Binding-site contacts:
Ligand atom O7 contacts residue ASN264 of chain 1.E at 4.5 Å.
Ligand atom C4 contacts residue ASN448 of chain 1.E at 4.3 Å.
Ligand atom C1 contacts residue SER293 of chain 1.E at 3.8 Å.
Ligand atom C1 contacts residue ASN448 of chain 1.E at 1.5 Å.
Ligand atom C8 contacts residue NAG1 of chain 1.P at 3.2 Å.
Ligand atom C5 contacts residue SER293 of chain 1.E at 4.3 Å.
Ligand atom N2 contacts residue ASN448 of chain 1.E at 2.9 Å (h-bond).
Ligand atom C8 contacts residue ASN448 of chain 1.E at 4.1 Å.
Ligand atom C8 contacts residue ASN264 of chain 1.E at 3.6 Å.
Ligand atom C7 contacts residue ASN264 of chain 1.E at 4.3 Å.
Ligand atom C7 contacts residue ASN448 of chain 1.E at 3.6 Å.
Ligand atom C5 contacts residue ASN448 of chain 1.E at 3.8 Å.
Ligand atom O5 contacts residue ASN448 of chain 1.E at 2.4 Å (h-bond).
Ligand atom O7 contacts residue ASN448 of chain 1.E at 3.9 Å.
Ligand atom O5 contacts residue SER293 of chain 1.E at 3.2 Å (h-bond).
Ligand atom C6 contacts residue SER293 of chain 1.E at 4.4 Å.
Ligand atom C2 contacts residue ASN448 of chain 1.E at 2.5 Å.
Ligand atom C3 contacts residue ASN448 of chain 1.E at 3.9 Å.
Ligand atom C7 contacts residue NAG1 of chain 1.P at 4.4 Å.

Sequence of chain 1.E:
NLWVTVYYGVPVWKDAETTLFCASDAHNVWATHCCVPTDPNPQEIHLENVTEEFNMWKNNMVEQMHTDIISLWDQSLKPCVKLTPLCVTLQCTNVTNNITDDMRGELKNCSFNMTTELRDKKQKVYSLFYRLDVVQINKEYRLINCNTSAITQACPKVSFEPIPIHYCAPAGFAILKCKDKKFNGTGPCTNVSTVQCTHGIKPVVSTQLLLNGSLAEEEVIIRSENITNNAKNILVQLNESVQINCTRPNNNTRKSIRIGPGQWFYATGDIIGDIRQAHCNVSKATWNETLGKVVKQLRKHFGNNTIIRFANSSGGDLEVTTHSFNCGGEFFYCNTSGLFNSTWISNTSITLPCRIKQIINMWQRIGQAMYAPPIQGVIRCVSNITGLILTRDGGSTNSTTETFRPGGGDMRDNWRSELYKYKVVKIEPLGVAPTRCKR

A protein and the small-molecule ligand that binds it are described below.
Small molecule (SMILES): CC(=O)N[C@@H]1[C@@H](O)[C@H](O)[C@@H](CO)O[C@H]1O